Binding-site contacts:
Ligand atom C5 contacts residue SER338 of chain 2.A at 3.8 Å.
Ligand atom C5 contacts residue GLY336 of chain 2.A at 4.5 Å.
Ligand atom C3 contacts residue NAG1 of chain 2.I at 3.4 Å.
Ligand atom C4 contacts residue ASN341 of chain 2.A at 4.1 Å.
Ligand atom O7 contacts residue ASN341 of chain 2.A at 4.0 Å.
Ligand atom C5 contacts residue SER338 of chain 2.A at 4.4 Å.
Ligand atom O5 contacts residue SER338 of chain 2.A at 3.5 Å.
Ligand atom O2 contacts residue NAG1 of chain 2.I at 4.0 Å.
Ligand atom O5 contacts residue ASN341 of chain 2.A at 2.3 Å (h-bond).
Ligand atom C5 contacts residue PHE337 of chain 2.A at 4.3 Å (hydrophobic).
Ligand atom N2 contacts residue ASN341 of chain 2.A at 2.7 Å (h-bond).
Ligand atom C6 contacts residue ASP340 of chain 2.A at 4.1 Å.
Ligand atom C6 contacts residue SER338 of chain 2.A at 3.6 Å.
Ligand atom O3 contacts residue NAG1 of chain 2.I at 2.9 Å (h-bond).
Ligand atom C4 contacts residue GLY336 of chain 2.A at 4.5 Å.
Ligand atom O4 contacts residue NAG1 of chain 2.I at 1.9 Å (h-bond).
Ligand atom C6 contacts residue PHE337 of chain 2.A at 4.0 Å (hydrophobic).
Ligand atom C1 contacts residue SER338 of chain 2.A at 3.9 Å.
Ligand atom C1 contacts residue ASN341 of chain 2.A at 1.4 Å.
Ligand atom C1 contacts residue GLY336 of chain 2.A at 4.4 Å.
Ligand atom C7 contacts residue ASN341 of chain 2.A at 3.0 Å.
Ligand atom O6 contacts residue NAG1 of chain 2.I at 3.6 Å.
Ligand atom C5 contacts residue NAG1 of chain 2.I at 4.1 Å.
Ligand atom C8 contacts residue ASN341 of chain 2.A at 3.2 Å.
Ligand atom O4 contacts residue GLY336 of chain 2.A at 3.8 Å.
Ligand atom C4 contacts residue NAG1 of chain 2.I at 2.9 Å.
Ligand atom O7 contacts residue SER343 of chain 2.A at 4.3 Å.
Ligand atom C6 contacts residue ASN341 of chain 2.A at 4.1 Å.
Ligand atom O7 contacts residue ILE344 of chain 2.A at 4.3 Å.
Ligand atom C2 contacts residue ASN341 of chain 2.A at 2.4 Å.
Ligand atom C6 contacts residue NAG1 of chain 2.I at 4.1 Å.
Ligand atom C3 contacts residue ASN341 of chain 2.A at 3.6 Å.
Ligand atom O5 contacts residue SER338 of chain 2.A at 4.1 Å.
Ligand atom C6 contacts residue SER338 of chain 2.A at 3.8 Å.
Ligand atom O7 contacts residue ASN342 of chain 2.A at 3.8 Å.
Ligand atom C5 contacts residue ASN341 of chain 2.A at 3.5 Å.
Ligand atom C3 contacts residue GLY336 of chain 2.A at 4.2 Å.

This small molecule binds to this protein.
Small molecule (SMILES): CC(=O)N[C@H]1CO[C@H](CO[C@@H]2O[C@@H](C)[C@@H](O)[C@@H](O)[C@@H]2O)[C@@H](O)[C@@H]1O

Sequence of chain 2.A:
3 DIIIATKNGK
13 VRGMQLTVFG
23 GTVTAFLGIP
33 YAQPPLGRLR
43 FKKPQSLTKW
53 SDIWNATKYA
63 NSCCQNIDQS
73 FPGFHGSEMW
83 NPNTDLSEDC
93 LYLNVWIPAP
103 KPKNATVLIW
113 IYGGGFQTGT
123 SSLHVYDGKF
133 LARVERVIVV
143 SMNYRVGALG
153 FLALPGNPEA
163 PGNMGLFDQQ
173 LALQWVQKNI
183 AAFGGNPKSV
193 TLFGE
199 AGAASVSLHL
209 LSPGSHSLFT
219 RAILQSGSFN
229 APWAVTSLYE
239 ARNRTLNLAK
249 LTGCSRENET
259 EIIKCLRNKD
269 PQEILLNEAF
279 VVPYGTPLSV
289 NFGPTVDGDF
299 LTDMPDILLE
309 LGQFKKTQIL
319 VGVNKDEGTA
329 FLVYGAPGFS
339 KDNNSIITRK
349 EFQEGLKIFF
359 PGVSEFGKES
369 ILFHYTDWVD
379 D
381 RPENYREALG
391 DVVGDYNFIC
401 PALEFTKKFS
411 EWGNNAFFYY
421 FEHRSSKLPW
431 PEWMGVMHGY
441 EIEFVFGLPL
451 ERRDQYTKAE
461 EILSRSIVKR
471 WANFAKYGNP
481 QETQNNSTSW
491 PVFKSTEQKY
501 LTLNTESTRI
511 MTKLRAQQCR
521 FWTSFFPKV